Sequence of chain 1.A:
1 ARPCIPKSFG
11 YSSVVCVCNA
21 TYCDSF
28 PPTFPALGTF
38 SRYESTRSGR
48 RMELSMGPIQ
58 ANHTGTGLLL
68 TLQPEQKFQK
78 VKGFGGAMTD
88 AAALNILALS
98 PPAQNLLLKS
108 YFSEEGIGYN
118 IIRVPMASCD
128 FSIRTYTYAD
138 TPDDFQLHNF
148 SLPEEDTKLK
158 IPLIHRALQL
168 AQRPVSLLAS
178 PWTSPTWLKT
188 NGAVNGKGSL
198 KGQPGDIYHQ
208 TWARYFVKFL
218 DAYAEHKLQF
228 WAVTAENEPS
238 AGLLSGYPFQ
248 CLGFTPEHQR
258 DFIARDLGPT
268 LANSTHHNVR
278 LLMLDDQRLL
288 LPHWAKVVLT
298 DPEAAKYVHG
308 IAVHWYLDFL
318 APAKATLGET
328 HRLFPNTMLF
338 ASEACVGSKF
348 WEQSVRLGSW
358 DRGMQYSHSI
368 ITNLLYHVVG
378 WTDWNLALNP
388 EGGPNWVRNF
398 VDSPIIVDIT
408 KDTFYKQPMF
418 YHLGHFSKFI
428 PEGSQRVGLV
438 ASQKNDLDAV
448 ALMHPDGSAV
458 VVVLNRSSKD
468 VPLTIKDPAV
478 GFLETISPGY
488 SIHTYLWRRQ

This protein binds this small molecule.
Small molecule (SMILES): NC(=O)CC[C@H](N)C(=O)O

Binding-site contacts:
Ligand atom C contacts residue GLN497 of chain 1.A at 0.4 Å.
Ligand atom N contacts residue ARG495 of chain 1.A at 3.5 Å.
Ligand atom CG contacts residue GLN497 of chain 1.A at 0.2 Å.
Ligand atom C contacts residue ARG496 of chain 1.A at 3.9 Å.
Ligand atom OE1 contacts residue GLN497 of chain 1.A at 0.1 Å (h-bond).
Ligand atom O contacts residue LEU34 of chain 1.A at 3.9 Å.
Ligand atom CA contacts residue ARG496 of chain 1.A at 2.6 Å.
Ligand atom CD contacts residue GLN497 of chain 1.A at 0.1 Å.
Ligand atom N contacts residue ARG496 of chain 1.A at 1.7 Å.
Ligand atom CG contacts residue ARG496 of chain 1.A at 4.0 Å.
Ligand atom CA contacts residue GLN497 of chain 1.A at 0.3 Å.
Ligand atom N contacts residue LEU34 of chain 1.A at 3.7 Å.
Ligand atom CB contacts residue ARG496 of chain 1.A at 3.2 Å.
Ligand atom O contacts residue GLN497 of chain 1.A at 1.3 Å.
Ligand atom CB contacts residue GLN497 of chain 1.A at 0.2 Å.
Ligand atom NE2 contacts residue GLN497 of chain 1.A at 0.1 Å (h-bond).
Ligand atom C contacts residue LEU34 of chain 1.A at 4.2 Å (hydrophobic).
Ligand atom N contacts residue GLN497 of chain 1.A at 0.4 Å (h-bond).
Ligand atom CA contacts residue LEU34 of chain 1.A at 3.9 Å (hydrophobic).